This protein binds this small molecule.
Small molecule (SMILES): Nc1ncnc2c1ncn2[C@@H]1O[C@H](CO[P](=O)(O)O[P](=O)(O)NP(=O)(O)O)[C@@H](O)[C@H]1O

Sequence of chain 1.A:
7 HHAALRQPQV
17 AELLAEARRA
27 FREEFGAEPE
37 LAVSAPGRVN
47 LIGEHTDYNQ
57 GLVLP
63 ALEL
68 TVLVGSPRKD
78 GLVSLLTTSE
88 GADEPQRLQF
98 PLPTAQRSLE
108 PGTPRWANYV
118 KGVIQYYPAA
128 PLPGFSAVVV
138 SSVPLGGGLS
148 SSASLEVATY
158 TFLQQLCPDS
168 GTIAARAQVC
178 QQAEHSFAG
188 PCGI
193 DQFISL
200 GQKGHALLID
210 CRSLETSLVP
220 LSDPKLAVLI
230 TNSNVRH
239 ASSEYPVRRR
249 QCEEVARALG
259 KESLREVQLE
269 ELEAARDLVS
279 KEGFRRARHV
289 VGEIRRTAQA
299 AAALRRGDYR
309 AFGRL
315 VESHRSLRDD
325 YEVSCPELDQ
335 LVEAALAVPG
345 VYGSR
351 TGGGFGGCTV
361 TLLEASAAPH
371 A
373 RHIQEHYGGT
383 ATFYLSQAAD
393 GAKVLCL

Binding-site contacts:
Ligand atom O2B contacts residue GLY143 of chain 1.A at 3.4 Å (h-bond).
Ligand atom C4 contacts residue LEU142 of chain 1.A at 3.4 Å (hydrophobic).
Ligand atom PB contacts residue SER148 of chain 1.A at 3.4 Å.
Ligand atom O2B contacts residue GLY144 of chain 1.A at 3.6 Å.
Ligand atom N1 contacts residue SER86 of chain 1.A at 3.6 Å.
Ligand atom O1B contacts residue SER148 of chain 1.A at 3.2 Å (h-bond).
Ligand atom N6 contacts residue SER138 of chain 1.A at 3.5 Å.
Ligand atom O2' contacts residue TRP113 of chain 1.A at 3.3 Å.
Ligand atom C8 contacts residue SER148 of chain 1.A at 3.6 Å.
Ligand atom PG contacts residue MG1 of chain 1.F at 3.4 Å.
Ligand atom N1 contacts residue THR84 of chain 1.A at 2.8 Å.
Ligand atom N3 contacts residue TRP113 of chain 1.A at 3.2 Å.
Ligand atom N7 contacts residue SER148 of chain 1.A at 3.6 Å (h-bond).
Ligand atom O2B contacts residue SER148 of chain 1.A at 2.3 Å (h-bond).
Ligand atom O3A contacts residue GLY143 of chain 1.A at 3.4 Å.
Ligand atom N6 contacts residue SER86 of chain 1.A at 3.3 Å (h-bond).
Ligand atom C1' contacts residue TYR116 of chain 1.A at 3.4 Å (hydrophobic).
Ligand atom C5' contacts residue SER148 of chain 1.A at 3.5 Å.
Ligand atom O3G contacts residue SER147 of chain 1.A at 2.5 Å (h-bond).
Ligand atom O2G contacts residue GLY353 of chain 1.A at 2.9 Å (h-bond).
Ligand atom O1B contacts residue SER149 of chain 1.A at 2.9 Å (h-bond).
Ligand atom O3G contacts residue MG1 of chain 1.F at 3.3 Å.
Ligand atom O2' contacts residue TYR116 of chain 1.A at 3.4 Å.
Ligand atom N9 contacts residue LEU152 of chain 1.A at 3.6 Å.
Ligand atom O4' contacts residue TYR116 of chain 1.A at 3.1 Å.
Ligand atom C2 contacts residue THR84 of chain 1.A at 3.2 Å.
Ligand atom O1B contacts residue SER147 of chain 1.A at 3.2 Å.
Ligand atom O2G contacts residue GLY352 of chain 1.A at 3.5 Å.
Ligand atom O3G contacts residue GLY145 of chain 1.A at 3.6 Å.
Ligand atom N3B contacts residue GLY145 of chain 1.A at 3.2 Å (h-bond).
Ligand atom PG contacts residue GLA1 of chain 1.E at 3.5 Å.
Ligand atom O2A contacts residue MG1 of chain 1.F at 2.5 Å.
Ligand atom O2A contacts residue SER149 of chain 1.A at 3.1 Å (h-bond).
Ligand atom O1G contacts residue MG1 of chain 1.F at 2.4 Å.
Ligand atom O3G contacts residue ARG44 of chain 1.A at 3.5 Å (salt-bridge).
Ligand atom O1B contacts residue MG1 of chain 1.F at 2.4 Å.
Ligand atom O2G contacts residue GLY145 of chain 1.A at 2.9 Å.
Ligand atom O1G contacts residue GLA1 of chain 1.E at 2.9 Å (h-bond).
Ligand atom C4 contacts residue LEU152 of chain 1.A at 3.5 Å (hydrophobic).
Ligand atom O3G contacts residue GLA1 of chain 1.E at 3.6 Å.